Sequence of chain 6.F:
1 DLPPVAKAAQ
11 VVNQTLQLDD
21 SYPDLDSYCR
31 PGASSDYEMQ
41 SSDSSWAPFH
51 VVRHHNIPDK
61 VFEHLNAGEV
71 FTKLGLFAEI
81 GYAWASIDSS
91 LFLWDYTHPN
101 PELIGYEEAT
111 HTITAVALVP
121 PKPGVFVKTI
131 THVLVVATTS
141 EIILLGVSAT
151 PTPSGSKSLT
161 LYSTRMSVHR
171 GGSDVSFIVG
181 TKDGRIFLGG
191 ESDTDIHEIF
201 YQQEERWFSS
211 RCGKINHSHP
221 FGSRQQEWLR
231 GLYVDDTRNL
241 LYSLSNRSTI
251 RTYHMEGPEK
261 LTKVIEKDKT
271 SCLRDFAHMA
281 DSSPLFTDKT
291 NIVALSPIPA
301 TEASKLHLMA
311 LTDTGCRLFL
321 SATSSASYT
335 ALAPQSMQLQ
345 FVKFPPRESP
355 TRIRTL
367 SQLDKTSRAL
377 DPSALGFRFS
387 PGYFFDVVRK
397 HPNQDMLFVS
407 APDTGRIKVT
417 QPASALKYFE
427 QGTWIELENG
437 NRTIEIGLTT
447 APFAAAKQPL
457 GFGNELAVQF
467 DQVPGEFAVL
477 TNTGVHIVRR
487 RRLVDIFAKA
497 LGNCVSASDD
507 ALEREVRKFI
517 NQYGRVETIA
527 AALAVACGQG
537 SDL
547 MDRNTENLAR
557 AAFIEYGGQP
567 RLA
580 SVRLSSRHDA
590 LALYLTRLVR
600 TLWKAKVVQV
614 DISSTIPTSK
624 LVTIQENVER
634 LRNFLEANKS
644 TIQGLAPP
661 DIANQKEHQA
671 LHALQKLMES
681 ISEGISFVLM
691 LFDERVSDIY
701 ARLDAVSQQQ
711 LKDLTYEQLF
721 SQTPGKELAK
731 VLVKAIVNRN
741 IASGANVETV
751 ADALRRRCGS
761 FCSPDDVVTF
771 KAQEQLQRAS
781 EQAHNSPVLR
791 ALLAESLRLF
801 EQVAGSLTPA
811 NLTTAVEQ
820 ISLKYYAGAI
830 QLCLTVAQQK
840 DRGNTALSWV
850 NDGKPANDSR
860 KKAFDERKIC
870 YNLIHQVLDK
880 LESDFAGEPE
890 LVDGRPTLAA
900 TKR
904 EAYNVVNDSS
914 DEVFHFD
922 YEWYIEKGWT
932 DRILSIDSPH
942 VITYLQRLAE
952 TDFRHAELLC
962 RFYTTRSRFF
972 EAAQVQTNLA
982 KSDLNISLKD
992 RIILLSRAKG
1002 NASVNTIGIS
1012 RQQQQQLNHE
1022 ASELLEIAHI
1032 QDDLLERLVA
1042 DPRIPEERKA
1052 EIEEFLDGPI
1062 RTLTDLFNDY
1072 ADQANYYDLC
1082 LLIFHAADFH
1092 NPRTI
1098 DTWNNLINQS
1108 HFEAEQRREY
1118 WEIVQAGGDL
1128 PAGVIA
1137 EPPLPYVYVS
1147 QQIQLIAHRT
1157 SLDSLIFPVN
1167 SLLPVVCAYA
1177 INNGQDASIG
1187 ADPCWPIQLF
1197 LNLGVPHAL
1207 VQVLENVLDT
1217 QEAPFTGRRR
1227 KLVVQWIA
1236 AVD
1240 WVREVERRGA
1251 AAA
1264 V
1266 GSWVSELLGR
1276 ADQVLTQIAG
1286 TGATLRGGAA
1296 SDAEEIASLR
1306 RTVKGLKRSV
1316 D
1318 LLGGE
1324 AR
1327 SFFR

The protein below binds the small molecule below.
Small molecule (SMILES): CC[C@H](C)[C@H](NC(=O)[C@@H](NC(=O)[C@H](CC(C)C)NC(=O)[C@@H](N)CCCCN)C(C)C)C(=O)N[C@@H](CC(N)=O)C(=O)N[C@@H](CCCCN)C(=O)N[C@@H](CC(=O)O)C(=O)N[C@@H](CCSC)C(=O)N[C@@H](CCCN=C(N)N)C(=O)N[C@H](C(=O)N[C@@H](CC(=O)O)C(=O)N[C@@H](CC(C)C)C(=O)N[C@@H](Cc1ccccc1)C(=O)N[C@@H](CO)C(=O)N1CCC[C@H]1C(=O)N1CCC[C@H]1C(=O)N[C@H](C=O)CC(N)=O)[C@@H](C)O

Binding-site contacts:
Ligand atom C contacts residue THR1065 of chain 6.F at 2.9 Å.
Ligand atom CG2 contacts residue PHE1068 of chain 6.F at 3.6 Å (hydrophobic).
Ligand atom CD2 contacts residue ALA1075 of chain 6.F at 3.6 Å (hydrophobic).
Ligand atom NZ contacts residue ASP1073 of chain 6.F at 3.3 Å (salt-bridge).
Ligand atom CG contacts residue THR1065 of chain 6.F at 3.6 Å.
Ligand atom O contacts residue ASN1069 of chain 6.F at 3.0 Å (h-bond).
Ligand atom CD2 contacts residue GLN1074 of chain 6.F at 3.2 Å.
Ligand atom CA contacts residue THR1065 of chain 6.F at 2.7 Å.
Ligand atom O contacts residue THR1065 of chain 6.F at 2.7 Å.
Ligand atom NH1 contacts residue GLN1074 of chain 6.F at 3.8 Å.
Ligand atom CZ contacts residue ASP1073 of chain 6.F at 3.6 Å.
Ligand atom CD1 contacts residue LEU1064 of chain 6.F at 3.4 Å (hydrophobic).
Ligand atom CB contacts residue THR1065 of chain 6.F at 3.6 Å.
Ligand atom CA contacts residue THR1065 of chain 6.F at 3.4 Å.
Ligand atom O contacts residue THR1065 of chain 6.F at 3.5 Å (h-bond).
Ligand atom CD1 contacts residue ILE1053 of chain 6.F at 3.6 Å (hydrophobic).
Ligand atom NH1 contacts residue ASN1069 of chain 6.F at 2.6 Å (h-bond).
Ligand atom CD1 contacts residue ARG1049 of chain 6.F at 3.0 Å.
Ligand atom CE2 contacts residue GLN1074 of chain 6.F at 3.3 Å.
Ligand atom N contacts residue THR1065 of chain 6.F at 3.8 Å.
Ligand atom NE contacts residue GLN1074 of chain 6.F at 3.6 Å (h-bond).
Ligand atom N contacts residue ASN1069 of chain 6.F at 3.0 Å (h-bond).
Ligand atom C contacts residue ASN1069 of chain 6.F at 3.7 Å.
Ligand atom NH1 contacts residue ASP1073 of chain 6.F at 3.4 Å (salt-bridge).
Ligand atom C contacts residue THR1065 of chain 6.F at 3.7 Å.
Ligand atom CD contacts residue ASN1069 of chain 6.F at 3.7 Å.
Ligand atom CD contacts residue GLN1074 of chain 6.F at 2.8 Å.
Ligand atom N contacts residue THR1065 of chain 6.F at 2.3 Å (h-bond).
Ligand atom NH2 contacts residue ASP1073 of chain 6.F at 3.0 Å (salt-bridge).
Ligand atom CB contacts residue GLN1074 of chain 6.F at 3.7 Å.
Ligand atom CG contacts residue GLN1074 of chain 6.F at 3.5 Å.
Ligand atom CA contacts residue ASN1069 of chain 6.F at 3.4 Å.
Ligand atom CG1 contacts residue PHE1068 of chain 6.F at 3.6 Å (hydrophobic).
Ligand atom CB contacts residue GLN1074 of chain 6.F at 3.3 Å.
Ligand atom CZ contacts residue GLN1074 of chain 6.F at 3.4 Å.
Ligand atom CG2 contacts residue ASN1069 of chain 6.F at 3.3 Å.
Ligand atom CD1 contacts residue PHE1068 of chain 6.F at 3.5 Å (hydrophobic).
Ligand atom C contacts residue ASN1069 of chain 6.F at 3.8 Å.
Ligand atom CD1 contacts residue THR1065 of chain 6.F at 2.6 Å.
Ligand atom O contacts residue ARG1049 of chain 6.F at 3.0 Å.